Binding-site contacts:
Ligand atom C15 contacts residue PHE123 of chain 1.E at 4.4 Å (hydrophobic).
Ligand atom O1 contacts residue TYR116 of chain 1.E at 3.4 Å (h-bond).
Ligand atom C26 contacts residue TRP202 of chain 1.E at 4.2 Å (hydrophobic).
Ligand atom C26 contacts residue LEU206 of chain 1.E at 4.0 Å (hydrophobic).
Ligand atom C19 contacts residue VAL119 of chain 1.E at 3.9 Å (hydrophobic).
Ligand atom C3 contacts residue ARG111 of chain 1.E at 4.1 Å.
Ligand atom C3 contacts residue TYR116 of chain 1.E at 4.0 Å (hydrophobic).
Ligand atom O1 contacts residue ARG111 of chain 1.E at 3.3 Å (salt-bridge).
Ligand atom C20 contacts residue TRP202 of chain 1.E at 3.8 Å (hydrophobic).
Ligand atom C27 contacts residue PHE158 of chain 1.E at 3.9 Å (hydrophobic).
Ligand atom C12 contacts residue ILE198 of chain 1.E at 4.1 Å (hydrophobic).
Ligand atom C8 contacts residue VAL119 of chain 1.E at 4.4 Å (hydrophobic).
Ligand atom C25 contacts residue PHE158 of chain 1.E at 4.1 Å (hydrophobic).
Ligand atom C6 contacts residue VAL119 of chain 1.E at 4.4 Å (hydrophobic).
Ligand atom C6 contacts residue LEU105 of chain 1.E at 3.6 Å (hydrophobic).
Ligand atom C4 contacts residue TYR116 of chain 1.E at 4.0 Å (hydrophobic).
Ligand atom C5 contacts residue LEU105 of chain 1.E at 4.2 Å (hydrophobic).
Ligand atom C2 contacts residue LYS195 of chain 1.E at 4.0 Å.
Ligand atom C25 contacts residue TRP202 of chain 1.E at 4.0 Å (hydrophobic).
Ligand atom C24 contacts residue TRP202 of chain 1.E at 4.4 Å (hydrophobic).
Ligand atom C23 contacts residue TRP202 of chain 1.E at 3.6 Å (hydrophobic).
Ligand atom C22 contacts residue PHE123 of chain 1.E at 3.7 Å (hydrophobic).
Ligand atom C4 contacts residue ARG111 of chain 1.E at 4.1 Å.
Ligand atom C24 contacts residue PHE158 of chain 1.E at 4.3 Å (hydrophobic).
Ligand atom C24 contacts residue PHE123 of chain 1.E at 4.1 Å (hydrophobic).
Ligand atom C18 contacts residue ILE198 of chain 1.E at 3.8 Å (hydrophobic).
Ligand atom C2 contacts residue TYR116 of chain 1.E at 3.8 Å (hydrophobic).
Ligand atom C11 contacts residue ILE198 of chain 1.E at 4.2 Å (hydrophobic).
Ligand atom C19 contacts residue ILE198 of chain 1.E at 4.0 Å (hydrophobic).
Ligand atom C16 contacts residue PHE123 of chain 1.E at 3.9 Å (hydrophobic).
Ligand atom C19 contacts residue TYR116 of chain 1.E at 3.9 Å (hydrophobic).
Ligand atom C5 contacts residue VAL119 of chain 1.E at 4.4 Å (hydrophobic).
Ligand atom C22 contacts residue TRP202 of chain 1.E at 4.1 Å (hydrophobic).
Ligand atom C18 contacts residue ASN120 of chain 1.E at 3.6 Å.
Ligand atom C4 contacts residue LEU105 of chain 1.E at 3.8 Å (hydrophobic).
Ligand atom C23 contacts residue PHE123 of chain 1.E at 4.0 Å (hydrophobic).
Ligand atom C21 contacts residue TRP202 of chain 1.E at 3.9 Å (hydrophobic).

Sequence of chain 1.E:
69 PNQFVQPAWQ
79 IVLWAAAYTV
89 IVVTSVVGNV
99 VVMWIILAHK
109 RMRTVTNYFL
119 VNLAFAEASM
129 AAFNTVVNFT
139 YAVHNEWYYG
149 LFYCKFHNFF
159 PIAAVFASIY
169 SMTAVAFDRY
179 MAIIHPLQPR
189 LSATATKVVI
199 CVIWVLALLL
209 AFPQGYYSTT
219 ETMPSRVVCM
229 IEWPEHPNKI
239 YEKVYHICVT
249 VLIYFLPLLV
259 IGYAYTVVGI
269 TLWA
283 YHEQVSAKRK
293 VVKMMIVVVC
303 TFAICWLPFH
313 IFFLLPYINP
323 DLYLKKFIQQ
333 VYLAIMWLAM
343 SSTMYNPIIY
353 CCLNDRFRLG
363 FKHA

The protein below binds the small molecule below.
Small molecule (SMILES): CC(C)CCC[C@@H](C)[C@H]1CC[C@H]2[C@@H]3CC=C4C[C@@H](O)CC[C@]4(C)[C@H]3CC[C@]12C